Binding-site contacts:
Ligand atom N2 contacts residue GLN107 of chain 1.B at 3.5 Å (h-bond).
Ligand atom N3 contacts residue GLN107 of chain 1.B at 3.8 Å.
Ligand atom N1 contacts residue ZN1 of chain 1.J at 2.1 Å.
Ligand atom C1 contacts residue HIS109 of chain 1.B at 3.8 Å.
Ligand atom N1 contacts residue HIS128 of chain 1.B at 3.8 Å.
Ligand atom N1 contacts residue HIS109 of chain 1.B at 3.3 Å (h-bond).
Ligand atom O1 contacts residue ZN1 of chain 1.J at 2.6 Å.
Ligand atom O1 contacts residue TRP204 of chain 1.B at 4.4 Å.
Ligand atom C1 contacts residue THR195 of chain 1.B at 4.1 Å.
Ligand atom C2 contacts residue THR195 of chain 1.B at 4.2 Å.
Ligand atom O3 contacts residue VAL130 of chain 1.B at 4.1 Å.
Ligand atom O1 contacts residue VAL130 of chain 1.B at 3.8 Å.
Ligand atom C1 contacts residue ZN1 of chain 1.J at 4.0 Å.
Ligand atom N3 contacts residue VAL130 of chain 1.B at 3.4 Å.
Ligand atom N1 contacts residue HIS111 of chain 1.B at 3.3 Å (h-bond).
Ligand atom N2 contacts residue VAL130 of chain 1.B at 3.9 Å.
Ligand atom N3 contacts residue LEU193 of chain 1.B at 4.1 Å.
Ligand atom S1 contacts residue THR194 of chain 1.B at 3.7 Å.
Ligand atom N1 contacts residue GLU115 of chain 1.B at 3.8 Å.
Ligand atom S1 contacts residue HIS128 of chain 1.B at 3.8 Å.
Ligand atom N2 contacts residue LEU193 of chain 1.B at 4.0 Å.
Ligand atom C1 contacts residue LEU193 of chain 1.B at 4.2 Å (hydrophobic).
Ligand atom N1 contacts residue THR194 of chain 1.B at 2.5 Å (h-bond).
Ligand atom O3 contacts residue GLN107 of chain 1.B at 3.7 Å.
Ligand atom S2 contacts residue THR195 of chain 1.B at 2.8 Å (h-bond).
Ligand atom S1 contacts residue HIS109 of chain 1.B at 3.5 Å (h-bond).
Ligand atom O1 contacts residue VAL140 of chain 1.B at 4.0 Å.
Ligand atom O2 contacts residue TRP204 of chain 1.B at 3.8 Å.
Ligand atom C2 contacts residue LEU193 of chain 1.B at 4.0 Å (hydrophobic).
Ligand atom N1 contacts residue THR195 of chain 1.B at 4.0 Å.
Ligand atom N3 contacts residue HIS109 of chain 1.B at 3.8 Å.
Ligand atom S2 contacts residue LEU193 of chain 1.B at 4.0 Å.
Ligand atom O2 contacts residue LEU193 of chain 1.B at 3.6 Å.
Ligand atom O2 contacts residue ZN1 of chain 1.J at 3.8 Å.
Ligand atom N4 contacts residue LEU193 of chain 1.B at 3.9 Å.
Ligand atom S1 contacts residue ZN1 of chain 1.J at 2.6 Å.
Ligand atom O1 contacts residue HIS128 of chain 1.B at 3.1 Å (h-bond).
Ligand atom C2 contacts residue GLN107 of chain 1.B at 4.2 Å.
Ligand atom O2 contacts residue THR194 of chain 1.B at 3.3 Å (h-bond).
Ligand atom O1 contacts residue HIS109 of chain 1.B at 3.1 Å.

Sequence of chain 1.B:
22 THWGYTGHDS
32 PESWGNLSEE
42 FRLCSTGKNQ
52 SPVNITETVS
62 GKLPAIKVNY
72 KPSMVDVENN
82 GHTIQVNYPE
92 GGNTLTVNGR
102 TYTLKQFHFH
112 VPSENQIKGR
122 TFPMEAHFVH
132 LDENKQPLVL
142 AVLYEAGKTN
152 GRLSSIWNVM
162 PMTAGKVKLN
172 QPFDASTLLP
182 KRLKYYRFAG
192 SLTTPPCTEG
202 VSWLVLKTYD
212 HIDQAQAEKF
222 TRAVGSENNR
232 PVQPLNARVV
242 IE

This protein binds this small molecule.
Small molecule (SMILES): CC(=O)Nc1nnc(S(N)(=O)=O)s1